Binding-site contacts:
Ligand atom C2 contacts residue ASN688 of chain 1.B at 2.5 Å.
Ligand atom C5 contacts residue ASN688 of chain 1.B at 3.7 Å.
Ligand atom C1 contacts residue ASN688 of chain 1.B at 1.4 Å.
Ligand atom C8 contacts residue ASN688 of chain 1.B at 4.5 Å.
Ligand atom N2 contacts residue ASN688 of chain 1.B at 2.9 Å (h-bond).
Ligand atom O5 contacts residue ASN688 of chain 1.B at 2.4 Å (h-bond).
Ligand atom O7 contacts residue ASN688 of chain 1.B at 3.5 Å (h-bond).
Ligand atom C3 contacts residue ASN688 of chain 1.B at 3.8 Å.
Ligand atom C7 contacts residue ASN688 of chain 1.B at 3.4 Å.
Ligand atom C4 contacts residue ASN688 of chain 1.B at 4.2 Å.

A small-molecule ligand and the protein it binds are described below.
Small molecule (SMILES): CC(=O)N[C@@H]1[C@@H](O)[C@H](O)[C@@H](CO)O[C@H]1O

Sequence of chain 1.B:
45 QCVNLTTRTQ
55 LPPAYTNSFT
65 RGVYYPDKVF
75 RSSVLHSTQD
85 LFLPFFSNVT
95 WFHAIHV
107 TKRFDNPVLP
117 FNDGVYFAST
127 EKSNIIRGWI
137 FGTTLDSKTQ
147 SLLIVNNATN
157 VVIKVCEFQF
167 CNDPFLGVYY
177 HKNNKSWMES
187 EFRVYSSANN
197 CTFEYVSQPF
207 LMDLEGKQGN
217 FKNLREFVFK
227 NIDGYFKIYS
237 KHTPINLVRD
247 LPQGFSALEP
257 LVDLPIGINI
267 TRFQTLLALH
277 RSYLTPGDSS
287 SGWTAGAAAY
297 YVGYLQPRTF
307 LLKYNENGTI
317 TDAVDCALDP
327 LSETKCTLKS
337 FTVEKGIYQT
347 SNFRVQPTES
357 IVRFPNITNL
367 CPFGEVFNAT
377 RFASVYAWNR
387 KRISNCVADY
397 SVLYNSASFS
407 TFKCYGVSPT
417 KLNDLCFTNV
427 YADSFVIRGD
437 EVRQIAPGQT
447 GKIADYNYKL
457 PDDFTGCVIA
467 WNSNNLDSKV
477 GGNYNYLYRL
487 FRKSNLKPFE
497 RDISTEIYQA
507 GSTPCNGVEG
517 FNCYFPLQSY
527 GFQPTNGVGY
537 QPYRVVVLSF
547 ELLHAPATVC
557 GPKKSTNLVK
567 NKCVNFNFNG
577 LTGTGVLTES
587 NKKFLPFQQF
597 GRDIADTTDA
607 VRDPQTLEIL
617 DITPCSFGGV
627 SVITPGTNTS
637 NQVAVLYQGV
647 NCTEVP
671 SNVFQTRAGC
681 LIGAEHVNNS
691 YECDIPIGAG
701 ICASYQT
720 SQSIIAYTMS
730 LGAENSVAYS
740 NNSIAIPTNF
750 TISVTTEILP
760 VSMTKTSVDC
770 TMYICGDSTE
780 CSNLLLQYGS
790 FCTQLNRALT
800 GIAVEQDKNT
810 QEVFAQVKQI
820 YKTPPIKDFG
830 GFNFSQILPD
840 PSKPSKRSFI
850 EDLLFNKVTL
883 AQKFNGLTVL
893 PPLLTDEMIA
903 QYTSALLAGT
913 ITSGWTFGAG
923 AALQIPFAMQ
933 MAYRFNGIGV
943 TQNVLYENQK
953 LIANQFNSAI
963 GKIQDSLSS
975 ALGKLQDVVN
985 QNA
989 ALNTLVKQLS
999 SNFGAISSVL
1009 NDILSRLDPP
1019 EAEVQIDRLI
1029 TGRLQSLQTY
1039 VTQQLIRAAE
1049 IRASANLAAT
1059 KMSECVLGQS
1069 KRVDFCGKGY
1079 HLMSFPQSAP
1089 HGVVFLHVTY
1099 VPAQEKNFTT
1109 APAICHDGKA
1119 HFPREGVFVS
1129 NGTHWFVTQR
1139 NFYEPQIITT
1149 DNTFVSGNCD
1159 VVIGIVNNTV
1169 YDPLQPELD